Binding-site contacts:
Ligand atom O5 contacts residue ASN75 of chain 1.D at 2.4 Å (h-bond).
Ligand atom C4 contacts residue ASN75 of chain 1.D at 4.3 Å.
Ligand atom O7 contacts residue ASN75 of chain 1.D at 3.4 Å (h-bond).
Ligand atom C6 contacts residue GLY310 of chain 1.C at 3.8 Å.
Ligand atom C6 contacts residue VAL309 of chain 1.C at 3.8 Å (hydrophobic).
Ligand atom N2 contacts residue ASN75 of chain 1.D at 3.4 Å (h-bond).
Ligand atom C5 contacts residue ASN75 of chain 1.D at 3.7 Å.
Ligand atom C2 contacts residue ASN75 of chain 1.D at 2.6 Å.
Ligand atom C1 contacts residue ASN75 of chain 1.D at 1.5 Å.
Ligand atom C3 contacts residue ASN75 of chain 1.D at 3.7 Å.
Ligand atom C7 contacts residue ASN75 of chain 1.D at 3.8 Å.
Ligand atom O6 contacts residue VAL309 of chain 1.C at 3.3 Å.
Ligand atom O3 contacts residue ASN75 of chain 1.D at 3.3 Å.
Ligand atom O6 contacts residue GLY310 of chain 1.C at 4.4 Å.

A small-molecule ligand and the protein it binds are described below.
Small molecule (SMILES): CC(=O)N[C@@H]1[C@@H](O)[C@H](O)[C@@H](CO)O[C@H]1O

Sequence of chain 1.C:
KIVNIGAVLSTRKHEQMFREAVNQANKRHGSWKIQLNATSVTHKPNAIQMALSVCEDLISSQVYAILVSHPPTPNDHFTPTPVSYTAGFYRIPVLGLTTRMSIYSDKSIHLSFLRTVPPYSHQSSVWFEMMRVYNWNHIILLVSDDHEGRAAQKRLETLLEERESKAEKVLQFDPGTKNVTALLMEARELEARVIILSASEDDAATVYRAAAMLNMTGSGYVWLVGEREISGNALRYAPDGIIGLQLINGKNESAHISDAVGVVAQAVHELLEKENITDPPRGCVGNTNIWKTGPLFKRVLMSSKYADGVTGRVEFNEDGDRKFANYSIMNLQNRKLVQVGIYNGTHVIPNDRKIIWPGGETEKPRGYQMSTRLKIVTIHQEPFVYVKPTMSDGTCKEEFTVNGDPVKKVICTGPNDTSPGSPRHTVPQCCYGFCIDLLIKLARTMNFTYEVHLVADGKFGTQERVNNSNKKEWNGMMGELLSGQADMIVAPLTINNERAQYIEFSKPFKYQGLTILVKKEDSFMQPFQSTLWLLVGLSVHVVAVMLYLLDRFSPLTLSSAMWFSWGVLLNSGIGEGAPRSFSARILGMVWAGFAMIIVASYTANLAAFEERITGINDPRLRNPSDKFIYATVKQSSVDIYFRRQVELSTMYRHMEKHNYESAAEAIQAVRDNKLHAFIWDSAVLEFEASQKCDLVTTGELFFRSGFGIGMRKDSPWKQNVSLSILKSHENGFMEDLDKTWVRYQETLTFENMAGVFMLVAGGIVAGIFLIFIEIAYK

Sequence of chain 1.D:
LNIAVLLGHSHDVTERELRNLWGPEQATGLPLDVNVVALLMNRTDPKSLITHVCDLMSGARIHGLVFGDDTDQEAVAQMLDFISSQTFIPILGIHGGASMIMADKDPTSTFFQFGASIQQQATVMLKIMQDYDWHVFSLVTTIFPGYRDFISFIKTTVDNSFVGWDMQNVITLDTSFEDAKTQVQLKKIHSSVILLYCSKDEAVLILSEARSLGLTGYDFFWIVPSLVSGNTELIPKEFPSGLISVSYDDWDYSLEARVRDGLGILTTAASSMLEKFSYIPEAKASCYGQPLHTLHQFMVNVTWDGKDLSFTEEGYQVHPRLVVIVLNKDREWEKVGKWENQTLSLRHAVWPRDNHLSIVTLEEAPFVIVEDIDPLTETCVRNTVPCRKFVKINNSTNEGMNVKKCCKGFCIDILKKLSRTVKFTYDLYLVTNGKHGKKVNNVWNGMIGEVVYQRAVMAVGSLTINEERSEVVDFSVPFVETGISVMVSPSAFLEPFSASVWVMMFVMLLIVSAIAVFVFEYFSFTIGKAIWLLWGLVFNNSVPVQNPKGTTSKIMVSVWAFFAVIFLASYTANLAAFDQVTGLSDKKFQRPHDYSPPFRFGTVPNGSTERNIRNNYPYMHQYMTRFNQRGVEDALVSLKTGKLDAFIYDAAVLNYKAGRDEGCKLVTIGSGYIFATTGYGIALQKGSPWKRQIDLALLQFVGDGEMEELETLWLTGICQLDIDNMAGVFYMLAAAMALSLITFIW